Sequence of chain 1.G:
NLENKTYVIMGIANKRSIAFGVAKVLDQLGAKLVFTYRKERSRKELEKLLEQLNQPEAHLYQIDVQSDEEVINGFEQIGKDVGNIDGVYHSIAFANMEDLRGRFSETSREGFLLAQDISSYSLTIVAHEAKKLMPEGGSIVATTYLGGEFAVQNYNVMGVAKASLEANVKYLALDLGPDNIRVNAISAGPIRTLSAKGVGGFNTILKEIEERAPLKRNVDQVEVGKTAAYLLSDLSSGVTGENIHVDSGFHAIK

Binding-site contacts:
Ligand atom CAT contacts residue NAP1 of chain 1.AA at 3.2 Å.
Ligand atom CAA contacts residue VAL227 of chain 1.G at 3.8 Å (hydrophobic).
Ligand atom FAC contacts residue ALA224 of chain 1.G at 3.1 Å.
Ligand atom CAA contacts residue GLY228 of chain 1.G at 3.8 Å.
Ligand atom CAG contacts residue ALA121 of chain 1.G at 3.8 Å (hydrophobic).
Ligand atom FAC contacts residue NAP1 of chain 1.AA at 3.1 Å.
Ligand atom CAD contacts residue MET186 of chain 1.G at 3.7 Å (hydrophobic).
Ligand atom CAL contacts residue TYR173 of chain 1.G at 3.5 Å (hydrophobic).
Ligand atom CAM contacts residue PHE230 of chain 1.G at 3.9 Å (hydrophobic).
Ligand atom CAA contacts residue GLN181 of chain 1.G at 3.0 Å.
Ligand atom CAD contacts residue LEU128 of chain 1.G at 3.8 Å (hydrophobic).
Ligand atom OAP contacts residue SER223 of chain 1.G at 3.8 Å.
Ligand atom FAC contacts residue PHE230 of chain 1.G at 3.3 Å.
Ligand atom CAE contacts residue PHE122 of chain 1.G at 3.9 Å (hydrophobic).
Ligand atom CAA contacts residue VAL180 of chain 1.G at 3.8 Å (hydrophobic).
Ligand atom CAI contacts residue NAP1 of chain 1.AA at 3.4 Å.
Ligand atom OAP contacts residue NAP1 of chain 1.AA at 3.0 Å (h-bond).
Ligand atom CAJ contacts residue ALA224 of chain 1.G at 3.9 Å (hydrophobic).
Ligand atom CAQ contacts residue NAP1 of chain 1.AA at 3.4 Å.
Ligand atom CAK contacts residue GLY228 of chain 1.G at 3.9 Å.
Ligand atom CAG contacts residue SER223 of chain 1.G at 3.5 Å.
Ligand atom CAK contacts residue VAL227 of chain 1.G at 3.5 Å (hydrophobic).
Ligand atom CAD contacts residue ALA123 of chain 1.G at 3.9 Å (hydrophobic).
Ligand atom CAE contacts residue ALA121 of chain 1.G at 3.8 Å (hydrophobic).
Ligand atom OAB contacts residue NAP1 of chain 1.AA at 2.5 Å (h-bond).
Ligand atom CAS contacts residue NAP1 of chain 1.AA at 3.6 Å.
Ligand atom CAA contacts residue TYR183 of chain 1.G at 3.9 Å (hydrophobic).
Ligand atom CAM contacts residue TYR173 of chain 1.G at 3.7 Å (hydrophobic).
Ligand atom CAG contacts residue NAP1 of chain 1.AA at 3.9 Å.
Ligand atom CAR contacts residue NAP1 of chain 1.AA at 3.1 Å.
Ligand atom CAJ contacts residue NAP1 of chain 1.AA at 3.5 Å.
Ligand atom CAF contacts residue LEU128 of chain 1.G at 3.8 Å (hydrophobic).
Ligand atom CAO contacts residue NAP1 of chain 1.AA at 3.3 Å.
Ligand atom CAH contacts residue VAL227 of chain 1.G at 3.9 Å (hydrophobic).
Ligand atom CAU contacts residue NAP1 of chain 1.AA at 3.3 Å.
Ligand atom CAI contacts residue TYR183 of chain 1.G at 3.4 Å (hydrophobic).
Ligand atom OAB contacts residue TYR183 of chain 1.G at 2.6 Å (h-bond).
Ligand atom CAQ contacts residue TYR183 of chain 1.G at 3.4 Å (hydrophobic).
Ligand atom OAB contacts residue LYS190 of chain 1.G at 3.8 Å.
Ligand atom CAS contacts residue SER223 of chain 1.G at 3.7 Å.

This small molecule binds to this protein.
Small molecule (SMILES): CCCCCCc1cc(O)c(Oc2ccccc2)cc1F